Sequence of chain 56.A:
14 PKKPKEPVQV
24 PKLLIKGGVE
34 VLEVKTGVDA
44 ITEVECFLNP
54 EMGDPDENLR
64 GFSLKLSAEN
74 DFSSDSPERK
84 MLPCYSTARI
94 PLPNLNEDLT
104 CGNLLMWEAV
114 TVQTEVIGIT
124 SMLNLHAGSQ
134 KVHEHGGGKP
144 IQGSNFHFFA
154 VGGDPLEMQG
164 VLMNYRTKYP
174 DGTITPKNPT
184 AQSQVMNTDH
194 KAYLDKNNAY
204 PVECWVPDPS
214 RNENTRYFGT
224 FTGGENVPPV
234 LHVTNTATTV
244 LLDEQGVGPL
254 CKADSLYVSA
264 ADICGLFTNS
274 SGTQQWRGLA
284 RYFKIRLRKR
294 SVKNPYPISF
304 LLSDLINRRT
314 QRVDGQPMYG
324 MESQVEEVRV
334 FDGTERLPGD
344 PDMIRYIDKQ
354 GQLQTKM

Sequence of chain 56.B:
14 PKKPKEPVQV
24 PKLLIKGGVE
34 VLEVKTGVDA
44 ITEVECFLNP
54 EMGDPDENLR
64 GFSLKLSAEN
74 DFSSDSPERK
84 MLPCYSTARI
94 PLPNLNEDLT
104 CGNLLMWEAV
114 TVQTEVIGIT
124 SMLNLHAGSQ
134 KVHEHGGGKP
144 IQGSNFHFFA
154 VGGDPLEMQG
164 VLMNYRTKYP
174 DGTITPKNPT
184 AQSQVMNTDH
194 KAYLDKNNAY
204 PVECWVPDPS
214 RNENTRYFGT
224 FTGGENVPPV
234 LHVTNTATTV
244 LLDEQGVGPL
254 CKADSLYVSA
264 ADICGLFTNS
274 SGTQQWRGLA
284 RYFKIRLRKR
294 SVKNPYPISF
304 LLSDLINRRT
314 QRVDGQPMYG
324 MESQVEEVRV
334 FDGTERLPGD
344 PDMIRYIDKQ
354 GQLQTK

This protein binds this small molecule.
Small molecule (SMILES): CC(=O)N[C@H]1[C@H]([C@H](O)[C@H](O)CO)O[C@@](O[C@H](CO)[C@@H](O)[C@@H]2O[C@@H](C(=O)O)C[C@H](O)[C@H]2NC(C)=O)(C(=O)O)C[C@@H]1O

Sequence of chain 56.E:
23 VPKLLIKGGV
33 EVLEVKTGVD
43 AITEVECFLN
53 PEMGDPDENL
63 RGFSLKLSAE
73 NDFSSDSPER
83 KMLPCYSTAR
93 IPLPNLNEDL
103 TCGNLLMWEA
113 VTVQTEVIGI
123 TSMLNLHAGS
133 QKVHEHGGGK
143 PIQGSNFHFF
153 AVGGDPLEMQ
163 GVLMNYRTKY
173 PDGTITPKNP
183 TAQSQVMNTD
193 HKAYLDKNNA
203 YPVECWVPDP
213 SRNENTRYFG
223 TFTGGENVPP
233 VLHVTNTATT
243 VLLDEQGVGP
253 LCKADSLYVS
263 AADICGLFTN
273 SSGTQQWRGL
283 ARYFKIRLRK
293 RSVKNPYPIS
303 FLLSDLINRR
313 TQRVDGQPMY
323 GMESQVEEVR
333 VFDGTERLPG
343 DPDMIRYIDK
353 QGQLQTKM

Binding-site contacts:
Ligand atom C11 contacts residue THR276 of chain 56.A at 3.7 Å.
Ligand atom O8 contacts residue THR276 of chain 56.A at 3.2 Å.
Ligand atom C10 contacts residue GLN278 of chain 56.A at 4.0 Å.
Ligand atom C11 contacts residue GLN278 of chain 56.A at 3.4 Å.
Ligand atom C11 contacts residue ASN272 of chain 56.A at 3.4 Å.
Ligand atom O1A contacts residue SER274 of chain 56.A at 2.3 Å (h-bond).
Ligand atom O1A contacts residue THR276 of chain 56.A at 3.4 Å (h-bond).
Ligand atom O1B contacts residue ASN272 of chain 56.A at 3.7 Å.
Ligand atom C1 contacts residue SER274 of chain 56.A at 3.4 Å.
Ligand atom C9 contacts residue GLN278 of chain 56.A at 3.2 Å.
Ligand atom N5 contacts residue GLN278 of chain 56.A at 3.7 Å.
Ligand atom C10 contacts residue PHE75 of chain 56.B at 3.9 Å (hydrophobic).
Ligand atom C7 contacts residue GLN278 of chain 56.A at 3.8 Å.
Ligand atom C5 contacts residue ASN272 of chain 56.A at 3.9 Å.
Ligand atom O9 contacts residue LEU67 of chain 56.A at 3.2 Å.
Ligand atom C6 contacts residue ASN272 of chain 56.A at 3.5 Å.
Ligand atom N5 contacts residue ASN272 of chain 56.A at 3.1 Å (h-bond).
Ligand atom C10 contacts residue LEU62 of chain 56.A at 3.9 Å (hydrophobic).
Ligand atom O8 contacts residue LYS68 of chain 56.A at 3.9 Å.
Ligand atom C11 contacts residue PHE75 of chain 56.B at 3.5 Å (hydrophobic).
Ligand atom O1B contacts residue LYS68 of chain 56.A at 3.7 Å.
Ligand atom C9 contacts residue LEU67 of chain 56.A at 3.9 Å (hydrophobic).
Ligand atom O1B contacts residue THR276 of chain 56.A at 2.8 Å (h-bond).
Ligand atom O10 contacts residue LEU62 of chain 56.A at 3.6 Å.
Ligand atom O1B contacts residue SER274 of chain 56.A at 3.9 Å.
Ligand atom C9 contacts residue LYS68 of chain 56.A at 3.8 Å.
Ligand atom C8 contacts residue GLN278 of chain 56.A at 3.7 Å.
Ligand atom C10 contacts residue ASN272 of chain 56.A at 3.7 Å.
Ligand atom C4 contacts residue ASN272 of chain 56.A at 4.0 Å.
Ligand atom C11 contacts residue PHE270 of chain 56.A at 3.8 Å (hydrophobic).
Ligand atom C11 contacts residue LEU62 of chain 56.A at 4.0 Å (hydrophobic).
Ligand atom O10 contacts residue PHE75 of chain 56.B at 3.5 Å.
Ligand atom C11 contacts residue HIS138 of chain 56.E at 3.4 Å.
Ligand atom O8 contacts residue ASN272 of chain 56.A at 3.5 Å (h-bond).
Ligand atom C1 contacts residue LYS68 of chain 56.A at 3.8 Å.
Ligand atom O1A contacts residue LYS68 of chain 56.A at 3.2 Å (salt-bridge).
Ligand atom C11 contacts residue PHE65 of chain 56.A at 3.7 Å (hydrophobic).
Ligand atom C1 contacts residue THR276 of chain 56.A at 3.5 Å.
Ligand atom O8 contacts residue GLN278 of chain 56.A at 3.5 Å (h-bond).
Ligand atom O9 contacts residue LYS68 of chain 56.A at 2.8 Å (salt-bridge).